Sequence of chain 1.G:
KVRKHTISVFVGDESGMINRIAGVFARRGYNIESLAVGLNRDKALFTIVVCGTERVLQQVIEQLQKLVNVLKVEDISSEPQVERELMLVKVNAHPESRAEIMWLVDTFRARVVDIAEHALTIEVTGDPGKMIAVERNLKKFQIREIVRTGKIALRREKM

The small molecule below binds the protein below.
Small molecule (SMILES): CC(C)[C@H](N)C(=O)O

Sequence of chain 1.H:
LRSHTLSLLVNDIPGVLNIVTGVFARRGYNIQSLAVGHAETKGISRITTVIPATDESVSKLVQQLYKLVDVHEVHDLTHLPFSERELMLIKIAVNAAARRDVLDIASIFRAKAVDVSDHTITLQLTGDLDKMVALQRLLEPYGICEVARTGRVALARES

Binding-site contacts:
Ligand atom N contacts residue ILE114 of chain 1.G at 3.4 Å (h-bond).
Ligand atom CB contacts residue ASP328 of chain 1.H at 3.8 Å.
Ligand atom C contacts residue LEU333 of chain 1.H at 4.2 Å (hydrophobic).
Ligand atom C contacts residue ILE114 of chain 1.G at 4.4 Å (hydrophobic).
Ligand atom CG1 contacts residue VAL332 of chain 1.H at 4.1 Å (hydrophobic).
Ligand atom CB contacts residue ILE114 of chain 1.G at 4.2 Å (hydrophobic).
Ligand atom OXT contacts residue LEU333 of chain 1.H at 3.0 Å (h-bond).
Ligand atom CB contacts residue LEU333 of chain 1.H at 4.4 Å (hydrophobic).
Ligand atom CG2 contacts residue LEU333 of chain 1.H at 4.3 Å (hydrophobic).
Ligand atom O contacts residue PRO330 of chain 1.H at 4.0 Å.
Ligand atom CA contacts residue ASN113 of chain 1.G at 4.4 Å.
Ligand atom CG1 contacts residue VAL326 of chain 1.H at 3.9 Å (hydrophobic).
Ligand atom C contacts residue GLY331 of chain 1.H at 3.5 Å.
Ligand atom N contacts residue ASP328 of chain 1.H at 2.6 Å (salt-bridge).
Ligand atom CB contacts residue VAL332 of chain 1.H at 3.8 Å (hydrophobic).
Ligand atom CG1 contacts residue ASP328 of chain 1.H at 3.1 Å.
Ligand atom N contacts residue ASN113 of chain 1.G at 3.4 Å (h-bond).
Ligand atom CA contacts residue VAL332 of chain 1.H at 3.8 Å (hydrophobic).
Ligand atom OXT contacts residue PRO330 of chain 1.H at 4.4 Å.
Ligand atom C contacts residue PRO330 of chain 1.H at 4.4 Å (hydrophobic).
Ligand atom CG1 contacts residue VAL352 of chain 1.H at 4.0 Å (hydrophobic).
Ligand atom CG2 contacts residue ILE114 of chain 1.G at 3.2 Å (hydrophobic).
Ligand atom O contacts residue ILE114 of chain 1.G at 3.4 Å (h-bond).
Ligand atom O contacts residue TYR112 of chain 1.G at 3.8 Å.
Ligand atom CA contacts residue ASP328 of chain 1.H at 3.3 Å.
Ligand atom OXT contacts residue ILE329 of chain 1.H at 3.9 Å.
Ligand atom C contacts residue ILE329 of chain 1.H at 3.7 Å (hydrophobic).
Ligand atom CA contacts residue ILE114 of chain 1.G at 4.1 Å (hydrophobic).
Ligand atom CA contacts residue ILE329 of chain 1.H at 3.9 Å (hydrophobic).
Ligand atom C contacts residue VAL332 of chain 1.H at 3.9 Å (hydrophobic).
Ligand atom CG2 contacts residue VAL352 of chain 1.H at 3.9 Å (hydrophobic).
Ligand atom CG1 contacts residue SER361 of chain 1.H at 3.5 Å.
Ligand atom OXT contacts residue VAL332 of chain 1.H at 3.0 Å (h-bond).
Ligand atom OXT contacts residue GLY331 of chain 1.H at 3.4 Å (h-bond).
Ligand atom O contacts residue GLY331 of chain 1.H at 3.2 Å (h-bond).
Ligand atom O contacts residue ASN113 of chain 1.G at 3.6 Å.
Ligand atom O contacts residue VAL332 of chain 1.H at 4.5 Å.
Ligand atom N contacts residue ILE329 of chain 1.H at 4.4 Å.
Ligand atom O contacts residue ILE329 of chain 1.H at 4.0 Å.